This small molecule binds to this protein.
Small molecule (SMILES): CC(=O)N[C@H]1[C@H](O[C@H]2[C@H](O)[C@@H](NC(C)=O)CO[C@@H]2CO)O[C@H](CO)[C@@H](O)[C@@H]1O

Binding-site contacts:
Ligand atom C6 contacts residue GLN255 of chain 1.A at 4.4 Å.
Ligand atom O3 contacts residue GLN255 of chain 1.A at 4.0 Å.
Ligand atom C3 contacts residue ASN257 of chain 1.A at 3.8 Å.
Ligand atom N2 contacts residue GLN255 of chain 1.A at 3.5 Å (h-bond).
Ligand atom C4 contacts residue ASN257 of chain 1.A at 4.2 Å.
Ligand atom O6 contacts residue ARG404 of chain 1.A at 3.8 Å.
Ligand atom C6 contacts residue ARG404 of chain 1.A at 4.4 Å.
Ligand atom C7 contacts residue ASN257 of chain 1.A at 3.8 Å.
Ligand atom O4 contacts residue GLN255 of chain 1.A at 4.3 Å.
Ligand atom O5 contacts residue VAL406 of chain 1.A at 4.2 Å.
Ligand atom C2 contacts residue GLN255 of chain 1.A at 3.7 Å.
Ligand atom C1 contacts residue GLN255 of chain 1.A at 3.6 Å.
Ligand atom O7 contacts residue ASN257 of chain 1.A at 4.3 Å.
Ligand atom C1 contacts residue ASN257 of chain 1.A at 1.4 Å.
Ligand atom O5 contacts residue ASN257 of chain 1.A at 2.4 Å (h-bond).
Ligand atom C1 contacts residue VAL406 of chain 1.A at 4.4 Å (hydrophobic).
Ligand atom C8 contacts residue VAL294 of chain 1.A at 4.2 Å (hydrophobic).
Ligand atom C8 contacts residue SER295 of chain 1.A at 3.8 Å.
Ligand atom N2 contacts residue ASN257 of chain 1.A at 2.9 Å (h-bond).
Ligand atom O5 contacts residue GLN255 of chain 1.A at 3.8 Å.
Ligand atom C5 contacts residue ASN257 of chain 1.A at 3.7 Å.
Ligand atom C8 contacts residue SER373 of chain 1.A at 4.1 Å.
Ligand atom O5 contacts residue ARG404 of chain 1.A at 3.8 Å.
Ligand atom C5 contacts residue GLN255 of chain 1.A at 3.4 Å.
Ligand atom C2 contacts residue ASN257 of chain 1.A at 2.4 Å.
Ligand atom C4 contacts residue GLN255 of chain 1.A at 4.1 Å.
Ligand atom C3 contacts residue GLN255 of chain 1.A at 3.2 Å.

Sequence of chain 1.A:
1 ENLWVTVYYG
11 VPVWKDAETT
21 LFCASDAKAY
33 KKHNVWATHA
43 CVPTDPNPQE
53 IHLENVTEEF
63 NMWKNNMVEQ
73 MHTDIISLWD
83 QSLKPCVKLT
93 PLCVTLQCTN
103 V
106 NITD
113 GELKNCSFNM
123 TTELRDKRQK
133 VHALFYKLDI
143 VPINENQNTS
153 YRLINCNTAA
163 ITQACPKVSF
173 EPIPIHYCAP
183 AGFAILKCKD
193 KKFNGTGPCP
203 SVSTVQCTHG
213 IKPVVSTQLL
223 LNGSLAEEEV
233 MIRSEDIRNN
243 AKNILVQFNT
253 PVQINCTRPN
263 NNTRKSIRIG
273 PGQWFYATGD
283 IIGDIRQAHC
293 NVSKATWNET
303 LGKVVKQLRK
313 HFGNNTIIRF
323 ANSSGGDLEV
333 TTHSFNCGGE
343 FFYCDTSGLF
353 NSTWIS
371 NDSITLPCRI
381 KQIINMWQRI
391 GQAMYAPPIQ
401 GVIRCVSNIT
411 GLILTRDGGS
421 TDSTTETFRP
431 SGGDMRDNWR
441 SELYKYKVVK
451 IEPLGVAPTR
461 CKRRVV